Sequence of chain 1.A:
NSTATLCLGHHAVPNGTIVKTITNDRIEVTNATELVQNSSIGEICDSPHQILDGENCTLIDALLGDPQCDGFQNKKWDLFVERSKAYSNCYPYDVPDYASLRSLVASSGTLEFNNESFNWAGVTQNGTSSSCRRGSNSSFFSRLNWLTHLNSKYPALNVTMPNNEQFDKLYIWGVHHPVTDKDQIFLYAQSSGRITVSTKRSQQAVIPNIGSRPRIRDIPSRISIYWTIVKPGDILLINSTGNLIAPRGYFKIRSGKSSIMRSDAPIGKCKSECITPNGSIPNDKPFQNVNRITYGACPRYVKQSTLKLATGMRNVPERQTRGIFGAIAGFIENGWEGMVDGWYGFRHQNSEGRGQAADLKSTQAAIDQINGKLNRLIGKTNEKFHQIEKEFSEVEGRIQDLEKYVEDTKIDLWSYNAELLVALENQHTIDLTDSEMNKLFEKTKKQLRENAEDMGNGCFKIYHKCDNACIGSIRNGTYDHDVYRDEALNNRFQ

Binding-site contacts:
Ligand atom O7 contacts residue LEU164 of chain 1.D at 3.3 Å.
Ligand atom C2 contacts residue ASN246 of chain 1.D at 2.5 Å.
Ligand atom C1 contacts residue ASP188 of chain 1.A at 4.5 Å.
Ligand atom N2 contacts residue ASN246 of chain 1.D at 2.8 Å (h-bond).
Ligand atom O6 contacts residue ILE217 of chain 1.A at 3.7 Å.
Ligand atom C8 contacts residue NAG1 of chain 1.R at 3.5 Å.
Ligand atom C6 contacts residue ARG201 of chain 1.D at 4.0 Å.
Ligand atom N2 contacts residue ASN165 of chain 1.D at 3.8 Å.
Ligand atom O7 contacts residue ALA163 of chain 1.D at 3.0 Å (h-bond).
Ligand atom C3 contacts residue THR248 of chain 1.D at 4.2 Å.
Ligand atom O3 contacts residue ALA163 of chain 1.D at 4.5 Å.
Ligand atom C5 contacts residue ARG201 of chain 1.D at 4.2 Å.
Ligand atom C1 contacts residue THR248 of chain 1.D at 4.5 Å.
Ligand atom C4 contacts residue THR248 of chain 1.D at 4.4 Å.
Ligand atom C8 contacts residue ASP188 of chain 1.A at 4.3 Å.
Ligand atom O6 contacts residue ASP188 of chain 1.A at 3.1 Å (salt-bridge).
Ligand atom N2 contacts residue LEU164 of chain 1.D at 4.5 Å.
Ligand atom C8 contacts residue ASN246 of chain 1.D at 4.3 Å.
Ligand atom C8 contacts residue ASN165 of chain 1.D at 3.8 Å.
Ligand atom C6 contacts residue ASP188 of chain 1.A at 3.9 Å.
Ligand atom C7 contacts residue ASN246 of chain 1.D at 3.8 Å.
Ligand atom O7 contacts residue ASN165 of chain 1.D at 2.7 Å (h-bond).
Ligand atom C3 contacts residue ALA163 of chain 1.D at 4.4 Å (hydrophobic).
Ligand atom N2 contacts residue ASP188 of chain 1.A at 3.8 Å.
Ligand atom O6 contacts residue THR187 of chain 1.A at 4.1 Å.
Ligand atom C7 contacts residue ALA163 of chain 1.D at 3.4 Å (hydrophobic).
Ligand atom C2 contacts residue ALA163 of chain 1.D at 4.2 Å (hydrophobic).
Ligand atom C7 contacts residue LEU164 of chain 1.D at 4.3 Å (hydrophobic).
Ligand atom C3 contacts residue ASN246 of chain 1.D at 3.8 Å.
Ligand atom C5 contacts residue THR248 of chain 1.D at 4.0 Å.
Ligand atom C4 contacts residue ASN246 of chain 1.D at 4.3 Å.
Ligand atom O4 contacts residue THR248 of chain 1.D at 4.2 Å.
Ligand atom C6 contacts residue GLY218 of chain 1.A at 4.5 Å.
Ligand atom C6 contacts residue ILE217 of chain 1.A at 3.9 Å (hydrophobic).
Ligand atom C1 contacts residue ASN246 of chain 1.D at 1.4 Å.
Ligand atom O5 contacts residue ASN246 of chain 1.D at 2.4 Å (h-bond).
Ligand atom C5 contacts residue ASN246 of chain 1.D at 3.7 Å.
Ligand atom O5 contacts residue GLY218 of chain 1.A at 3.9 Å.
Ligand atom N2 contacts residue ALA163 of chain 1.D at 3.1 Å (h-bond).
Ligand atom C7 contacts residue ASN165 of chain 1.D at 3.4 Å.

A small-molecule ligand and the protein it binds are described below.
Small molecule (SMILES): CC(=O)N[C@H]1[C@H](O[C@H]2[C@H](O)[C@@H](NC(C)=O)CO[C@@H]2CO)O[C@H](CO)[C@@H](O[C@@H]2O[C@H](CO)[C@@H](O)[C@H](O)[C@@H]2O)[C@@H]1O

Sequence of chain 1.D:
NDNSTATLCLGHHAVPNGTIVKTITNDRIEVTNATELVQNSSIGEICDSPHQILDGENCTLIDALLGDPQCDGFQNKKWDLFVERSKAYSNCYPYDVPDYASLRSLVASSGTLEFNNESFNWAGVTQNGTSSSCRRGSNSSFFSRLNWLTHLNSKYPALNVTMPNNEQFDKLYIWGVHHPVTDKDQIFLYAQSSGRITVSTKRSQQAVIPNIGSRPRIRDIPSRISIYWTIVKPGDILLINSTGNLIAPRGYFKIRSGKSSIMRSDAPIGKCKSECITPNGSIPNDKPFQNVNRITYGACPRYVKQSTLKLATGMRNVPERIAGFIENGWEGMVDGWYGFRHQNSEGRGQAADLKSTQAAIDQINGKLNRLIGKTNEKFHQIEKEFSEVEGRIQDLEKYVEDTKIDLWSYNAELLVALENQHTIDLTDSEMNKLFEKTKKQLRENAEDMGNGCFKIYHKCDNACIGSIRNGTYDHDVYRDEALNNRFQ